The small molecule below binds the protein below.
Small molecule (SMILES): O=C(O)c1ccccc1O

Binding-site contacts:
Ligand atom C1 contacts residue HIS158 of chain 1.A at 3.7 Å.
Ligand atom C4 contacts residue HIS257 of chain 2.B at 3.9 Å.
Ligand atom O1' contacts residue LYS159 of chain 1.A at 3.0 Å (salt-bridge).
Ligand atom C2 contacts residue HIS158 of chain 1.A at 3.6 Å.
Ligand atom C2 contacts residue GLU254 of chain 2.B at 4.1 Å.
Ligand atom C2 contacts residue LEU253 of chain 2.B at 4.2 Å (hydrophobic).
Ligand atom C1' contacts residue HIS158 of chain 1.A at 4.1 Å.
Ligand atom O2 contacts residue HIS158 of chain 1.A at 3.9 Å.
Ligand atom O2' contacts residue GLU254 of chain 2.B at 4.1 Å.
Ligand atom C3 contacts residue HIS257 of chain 2.B at 3.9 Å.
Ligand atom C3 contacts residue HIS158 of chain 1.A at 3.5 Å.
Ligand atom C4 contacts residue LEU253 of chain 2.B at 4.3 Å (hydrophobic).
Ligand atom C5 contacts residue HIS257 of chain 2.B at 3.5 Å.
Ligand atom C5 contacts residue HIS158 of chain 1.A at 3.5 Å.
Ligand atom O1' contacts residue HIS257 of chain 2.B at 3.6 Å (h-bond).
Ligand atom O1' contacts residue LEU132 of chain 1.A at 3.4 Å.
Ligand atom O2' contacts residue HIS257 of chain 2.B at 4.4 Å.
Ligand atom C6 contacts residue HIS257 of chain 2.B at 3.4 Å.
Ligand atom O2' contacts residue LYS159 of chain 1.A at 3.0 Å (salt-bridge).
Ligand atom C1 contacts residue HIS257 of chain 2.B at 3.6 Å.
Ligand atom C2 contacts residue HIS257 of chain 2.B at 4.0 Å.
Ligand atom O1' contacts residue GLU129 of chain 1.A at 4.2 Å.
Ligand atom O2' contacts residue HIS158 of chain 1.A at 4.3 Å.
Ligand atom O2 contacts residue ALA250 of chain 2.B at 4.4 Å.
Ligand atom O2 contacts residue GLU254 of chain 2.B at 3.4 Å.
Ligand atom C1' contacts residue LEU132 of chain 1.A at 4.3 Å (hydrophobic).
Ligand atom C1' contacts residue HIS257 of chain 2.B at 3.7 Å.
Ligand atom C1' contacts residue LYS159 of chain 1.A at 3.4 Å.
Ligand atom O2 contacts residue LYS211 of chain 1.A at 4.5 Å.
Ligand atom C6 contacts residue HIS158 of chain 1.A at 3.8 Å.
Ligand atom O2 contacts residue LEU253 of chain 2.B at 4.0 Å.
Ligand atom C6 contacts residue LEU132 of chain 1.A at 4.1 Å (hydrophobic).
Ligand atom C3 contacts residue LEU253 of chain 2.B at 3.6 Å (hydrophobic).
Ligand atom C4 contacts residue HIS158 of chain 1.A at 3.6 Å.
Ligand atom C3 contacts residue GLU254 of chain 2.B at 4.2 Å.

Sequence of chain 1.A:
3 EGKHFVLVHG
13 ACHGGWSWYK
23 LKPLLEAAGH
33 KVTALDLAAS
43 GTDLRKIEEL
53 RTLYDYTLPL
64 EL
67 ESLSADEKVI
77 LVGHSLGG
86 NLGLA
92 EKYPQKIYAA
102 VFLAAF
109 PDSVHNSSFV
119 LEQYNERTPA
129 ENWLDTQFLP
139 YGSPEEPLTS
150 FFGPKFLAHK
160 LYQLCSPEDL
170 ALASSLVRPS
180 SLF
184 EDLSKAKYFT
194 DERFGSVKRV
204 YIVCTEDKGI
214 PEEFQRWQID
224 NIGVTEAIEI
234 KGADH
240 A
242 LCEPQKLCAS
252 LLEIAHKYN

Sequence of chain 2.B:
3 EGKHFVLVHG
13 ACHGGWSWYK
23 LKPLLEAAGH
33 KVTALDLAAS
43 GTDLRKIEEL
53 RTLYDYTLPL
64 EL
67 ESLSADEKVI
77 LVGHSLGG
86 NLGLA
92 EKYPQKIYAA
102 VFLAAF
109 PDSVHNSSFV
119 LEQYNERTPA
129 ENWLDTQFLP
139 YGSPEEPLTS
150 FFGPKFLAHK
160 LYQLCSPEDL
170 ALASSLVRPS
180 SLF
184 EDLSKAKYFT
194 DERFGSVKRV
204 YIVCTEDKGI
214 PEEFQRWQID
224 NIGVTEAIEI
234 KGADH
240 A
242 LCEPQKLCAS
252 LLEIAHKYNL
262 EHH